Binding-site contacts:
Ligand atom O14 contacts residue GLU199 of chain 1.A at 2.5 Å (salt-bridge).
Ligand atom N17 contacts residue LYS144 of chain 1.A at 3.2 Å (salt-bridge).
Ligand atom C5 contacts residue LYS144 of chain 1.A at 3.6 Å.
Ligand atom C2 contacts residue ASN170 of chain 1.A at 3.5 Å.
Ligand atom C1 contacts residue MG1 of chain 1.B at 2.9 Å.
Ligand atom C25 contacts residue MET40 of chain 1.A at 3.3 Å (hydrophobic).
Ligand atom C22 contacts residue TRP143 of chain 1.A at 3.0 Å (hydrophobic).
Ligand atom F13 contacts residue NHE1 of chain 1.F at 3.6 Å.
Ligand atom C23 contacts residue MET40 of chain 1.A at 2.7 Å (hydrophobic).
Ligand atom N17 contacts residue ASP141 of chain 1.A at 3.7 Å.
Ligand atom O15 contacts residue LYS144 of chain 1.A at 3.0 Å (salt-bridge).
Ligand atom C3 contacts residue PRO174 of chain 1.A at 3.6 Å (hydrophobic).
Ligand atom C6 contacts residue MG1 of chain 1.B at 2.9 Å.
Ligand atom N19 contacts residue TRP143 of chain 1.A at 3.4 Å.
Ligand atom N17 contacts residue HIS142 of chain 1.A at 3.7 Å.
Ligand atom C24 contacts residue ASP141 of chain 1.A at 3.7 Å.
Ligand atom O15 contacts residue ASN170 of chain 1.A at 2.9 Å (h-bond).
Ligand atom O14 contacts residue ASP169 of chain 1.A at 3.2 Å (salt-bridge).
Ligand atom N21 contacts residue MET40 of chain 1.A at 3.4 Å (h-bond).
Ligand atom C8 contacts residue PRO174 of chain 1.A at 3.8 Å (hydrophobic).
Ligand atom C1 contacts residue ASN170 of chain 1.A at 3.2 Å.
Ligand atom C6 contacts residue LYS144 of chain 1.A at 3.6 Å.
Ligand atom C7 contacts residue PRO174 of chain 1.A at 3.7 Å (hydrophobic).
Ligand atom C5 contacts residue MET40 of chain 1.A at 3.7 Å (hydrophobic).
Ligand atom O15 contacts residue ASP141 of chain 1.A at 2.9 Å (salt-bridge).
Ligand atom C1 contacts residue GLU199 of chain 1.A at 3.2 Å.
Ligand atom N21 contacts residue TRP143 of chain 1.A at 3.7 Å.
Ligand atom C16 contacts residue MET40 of chain 1.A at 3.6 Å (hydrophobic).
Ligand atom C20 contacts residue MET40 of chain 1.A at 3.7 Å (hydrophobic).
Ligand atom C6 contacts residue ASN170 of chain 1.A at 3.1 Å.
Ligand atom C24 contacts residue HIS142 of chain 1.A at 3.1 Å.
Ligand atom O15 contacts residue MG1 of chain 1.B at 2.1 Å.
Ligand atom C8 contacts residue LEU198 of chain 1.A at 3.7 Å (hydrophobic).
Ligand atom C2 contacts residue GLU199 of chain 1.A at 3.3 Å.
Ligand atom C4 contacts residue PRO174 of chain 1.A at 3.7 Å (hydrophobic).
Ligand atom C24 contacts residue TRP143 of chain 1.A at 3.7 Å (hydrophobic).
Ligand atom O14 contacts residue ASN170 of chain 1.A at 2.7 Å (h-bond).
Ligand atom N17 contacts residue MET40 of chain 1.A at 3.6 Å (h-bond).
Ligand atom O14 contacts residue MG1 of chain 1.B at 2.1 Å.
Ligand atom C16 contacts residue LYS144 of chain 1.A at 3.4 Å.

This small molecule binds to this protein.
Small molecule (SMILES): Cn1cnc(CNC(=O)c2cc(-c3ccc(F)cc3)cc(O)c2O)c1

Sequence of chain 1.A:
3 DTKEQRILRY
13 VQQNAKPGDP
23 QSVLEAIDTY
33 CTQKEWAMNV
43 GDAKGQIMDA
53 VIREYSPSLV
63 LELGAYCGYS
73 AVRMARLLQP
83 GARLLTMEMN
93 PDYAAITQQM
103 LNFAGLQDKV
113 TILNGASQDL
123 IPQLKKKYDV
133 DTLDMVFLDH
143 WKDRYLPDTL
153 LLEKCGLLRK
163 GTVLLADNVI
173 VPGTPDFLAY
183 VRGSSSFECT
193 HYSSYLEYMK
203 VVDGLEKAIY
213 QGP